Binding-site contacts:
Ligand atom C3 contacts residue GLN171 of chain 1.D at 3.8 Å.
Ligand atom C2 contacts residue GLN171 of chain 1.D at 4.0 Å.
Ligand atom C2 contacts residue GLY172 of chain 1.D at 4.4 Å.
Ligand atom O2 contacts residue GLY172 of chain 1.D at 3.8 Å.
Ligand atom O3 contacts residue GLN171 of chain 1.D at 2.9 Å (h-bond).
Ligand atom C3 contacts residue GLY172 of chain 1.D at 3.8 Å.
Ligand atom O3 contacts residue GLY172 of chain 1.D at 3.5 Å.
Ligand atom O2 contacts residue GLN171 of chain 1.D at 3.6 Å.

Sequence of chain 1.D:
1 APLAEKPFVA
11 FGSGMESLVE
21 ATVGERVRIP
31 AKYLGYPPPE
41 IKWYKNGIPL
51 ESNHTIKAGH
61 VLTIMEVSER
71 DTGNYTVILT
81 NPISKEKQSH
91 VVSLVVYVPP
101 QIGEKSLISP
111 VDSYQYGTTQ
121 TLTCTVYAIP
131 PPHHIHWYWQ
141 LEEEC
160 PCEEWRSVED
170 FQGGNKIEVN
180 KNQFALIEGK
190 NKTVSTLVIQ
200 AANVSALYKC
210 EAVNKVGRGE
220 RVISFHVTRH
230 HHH

A protein and the small-molecule ligand that binds it are described below.
Small molecule (SMILES): OC[C@H]1O[C@H](O[C@H]2O[C@H](CO)[C@@H](O)[C@H](O)[C@H]2O)[C@H](O)[C@@H](O)[C@@H]1O